Binding-site contacts:
Ligand atom C8 contacts residue GLY617 of chain 1.A at 3.8 Å.
Ligand atom C2 contacts residue ASN703 of chain 1.A at 2.5 Å.
Ligand atom C7 contacts residue ASN703 of chain 1.A at 3.6 Å.
Ligand atom C7 contacts residue CYS619 of chain 1.A at 4.5 Å (hydrophobic).
Ligand atom O3 contacts residue VAL618 of chain 1.A at 3.4 Å.
Ligand atom C8 contacts residue ILE632 of chain 1.A at 4.0 Å (hydrophobic).
Ligand atom C4 contacts residue ASN703 of chain 1.A at 4.2 Å.
Ligand atom C7 contacts residue VAL618 of chain 1.A at 4.2 Å (hydrophobic).
Ligand atom C7 contacts residue GLY617 of chain 1.A at 3.7 Å.
Ligand atom C8 contacts residue TYR699 of chain 1.A at 4.2 Å (hydrophobic).
Ligand atom C3 contacts residue ASN703 of chain 1.A at 3.8 Å.
Ligand atom O5 contacts residue ASN703 of chain 1.A at 2.4 Å (h-bond).
Ligand atom O7 contacts residue VAL618 of chain 1.A at 3.6 Å.
Ligand atom N2 contacts residue ASN703 of chain 1.A at 2.9 Å (h-bond).
Ligand atom C3 contacts residue GLY617 of chain 1.A at 4.4 Å.
Ligand atom C5 contacts residue ASN703 of chain 1.A at 3.7 Å.
Ligand atom C3 contacts residue VAL618 of chain 1.A at 4.5 Å (hydrophobic).
Ligand atom O6 contacts residue ASN702 of chain 1.A at 3.7 Å.
Ligand atom O7 contacts residue ASN703 of chain 1.A at 3.9 Å.
Ligand atom O5 contacts residue ASN702 of chain 1.A at 4.2 Å.
Ligand atom N2 contacts residue GLY617 of chain 1.A at 4.1 Å.
Ligand atom O7 contacts residue CYS619 of chain 1.A at 3.6 Å.
Ligand atom O7 contacts residue GLY617 of chain 1.A at 3.9 Å.
Ligand atom O3 contacts residue GLY617 of chain 1.A at 3.2 Å (h-bond).
Ligand atom C1 contacts residue ASN703 of chain 1.A at 1.4 Å.

The small molecule below binds the protein below.
Small molecule (SMILES): CC(=O)N[C@@H]1[C@@H](O)[C@H](O)[C@@H](CO)O[C@H]1O

Sequence of chain 1.A:
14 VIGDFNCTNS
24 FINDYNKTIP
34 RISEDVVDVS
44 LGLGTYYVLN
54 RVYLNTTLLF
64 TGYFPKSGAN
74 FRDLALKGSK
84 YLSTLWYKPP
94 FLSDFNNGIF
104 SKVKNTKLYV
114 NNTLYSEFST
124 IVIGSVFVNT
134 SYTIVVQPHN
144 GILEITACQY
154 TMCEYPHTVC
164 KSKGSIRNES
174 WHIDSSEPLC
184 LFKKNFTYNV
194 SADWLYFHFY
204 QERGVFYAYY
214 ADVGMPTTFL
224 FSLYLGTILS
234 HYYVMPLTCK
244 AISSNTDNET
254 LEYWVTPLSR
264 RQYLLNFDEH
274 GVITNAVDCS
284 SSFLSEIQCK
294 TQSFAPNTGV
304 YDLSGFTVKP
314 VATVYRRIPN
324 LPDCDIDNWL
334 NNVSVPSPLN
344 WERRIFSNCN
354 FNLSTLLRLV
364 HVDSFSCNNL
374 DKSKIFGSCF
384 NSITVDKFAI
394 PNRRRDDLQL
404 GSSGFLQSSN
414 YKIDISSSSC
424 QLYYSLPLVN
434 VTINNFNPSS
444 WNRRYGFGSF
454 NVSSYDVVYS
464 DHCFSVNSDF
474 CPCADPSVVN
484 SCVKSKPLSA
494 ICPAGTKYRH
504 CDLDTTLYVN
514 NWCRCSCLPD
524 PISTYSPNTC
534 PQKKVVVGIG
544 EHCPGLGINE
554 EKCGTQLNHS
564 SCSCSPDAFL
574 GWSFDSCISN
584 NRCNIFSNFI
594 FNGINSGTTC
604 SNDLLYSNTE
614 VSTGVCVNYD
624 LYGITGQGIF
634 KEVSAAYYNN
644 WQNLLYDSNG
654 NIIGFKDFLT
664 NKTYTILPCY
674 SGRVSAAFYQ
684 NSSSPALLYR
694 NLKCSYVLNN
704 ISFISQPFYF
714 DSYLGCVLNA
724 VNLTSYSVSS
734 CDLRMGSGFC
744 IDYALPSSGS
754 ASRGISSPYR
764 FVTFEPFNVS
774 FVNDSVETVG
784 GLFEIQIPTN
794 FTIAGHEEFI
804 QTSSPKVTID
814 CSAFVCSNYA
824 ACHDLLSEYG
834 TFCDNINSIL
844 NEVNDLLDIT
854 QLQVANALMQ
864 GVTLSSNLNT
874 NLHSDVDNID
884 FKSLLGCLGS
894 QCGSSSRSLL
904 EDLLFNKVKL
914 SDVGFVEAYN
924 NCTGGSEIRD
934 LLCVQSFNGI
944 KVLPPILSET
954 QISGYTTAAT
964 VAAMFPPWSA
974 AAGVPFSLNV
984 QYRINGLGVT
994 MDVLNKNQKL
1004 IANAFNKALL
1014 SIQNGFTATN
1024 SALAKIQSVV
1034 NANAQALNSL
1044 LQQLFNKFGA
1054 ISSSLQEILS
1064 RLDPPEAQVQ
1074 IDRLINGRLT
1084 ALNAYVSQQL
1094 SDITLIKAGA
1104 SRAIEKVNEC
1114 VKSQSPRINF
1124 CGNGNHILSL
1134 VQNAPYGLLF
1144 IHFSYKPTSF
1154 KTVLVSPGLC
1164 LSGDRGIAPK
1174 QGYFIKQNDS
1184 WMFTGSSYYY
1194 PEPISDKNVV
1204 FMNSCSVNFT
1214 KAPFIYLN